Sequence of chain 1.A:
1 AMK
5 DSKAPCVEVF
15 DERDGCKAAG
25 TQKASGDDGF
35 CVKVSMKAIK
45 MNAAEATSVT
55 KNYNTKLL

Binding-site contacts:
Ligand atom CBA contacts residue CYS50 of chain 1.B at 1.8 Å (hydrophobic).
Ligand atom C2A contacts residue PHE141 of chain 1.B at 3.6 Å (hydrophobic).
Ligand atom NB contacts residue THR137 of chain 1.B at 3.3 Å (h-bond).
Ligand atom CHC contacts residue ASP54 of chain 1.B at 3.6 Å.
Ligand atom NB contacts residue ASP54 of chain 1.B at 2.9 Å (salt-bridge).
Ligand atom CMD contacts residue ASP54 of chain 1.B at 3.5 Å.
Ligand atom CAD contacts residue TYR57 of chain 1.A at 3.4 Å (hydrophobic).
Ligand atom OA contacts residue SER146 of chain 1.B at 3.5 Å.
Ligand atom C3A contacts residue CYS50 of chain 1.B at 3.6 Å (hydrophobic).
Ligand atom C4A contacts residue LEU61 of chain 1.A at 3.6 Å (hydrophobic).
Ligand atom O1C contacts residue ARG129 of chain 1.B at 2.9 Å (salt-bridge).
Ligand atom OD contacts residue CYS61 of chain 1.B at 3.4 Å (h-bond).
Ligand atom C1A contacts residue GLN148 of chain 1.B at 3.6 Å.
Ligand atom CHA contacts residue ASP54 of chain 1.B at 3.7 Å.
Ligand atom OD contacts residue LYS60 of chain 1.A at 3.2 Å.
Ligand atom OA contacts residue GLN148 of chain 1.B at 3.1 Å (h-bond).
Ligand atom CMC contacts residue GLU62 of chain 1.B at 3.4 Å.
Ligand atom CBA contacts residue PHE141 of chain 1.B at 3.6 Å (hydrophobic).
Ligand atom C4C contacts residue ASP54 of chain 1.B at 3.7 Å.
Ligand atom CBA contacts residue ILE51 of chain 1.B at 3.5 Å (hydrophobic).
Ligand atom CBB contacts residue ASN145 of chain 1.B at 3.6 Å.
Ligand atom CAA contacts residue CYS50 of chain 1.B at 2.5 Å (hydrophobic).
Ligand atom CBD contacts residue CYS61 of chain 1.B at 2.9 Å (hydrophobic).
Ligand atom C4B contacts residue THR137 of chain 1.B at 3.4 Å.
Ligand atom NC contacts residue ASP54 of chain 1.B at 2.9 Å (salt-bridge).
Ligand atom C3D contacts residue CYS61 of chain 1.B at 2.8 Å (hydrophobic).
Ligand atom C4D contacts residue LYS60 of chain 1.A at 3.6 Å.
Ligand atom CBD contacts residue ASN58 of chain 1.A at 3.5 Å.
Ligand atom OA contacts residue LYS149 of chain 1.B at 2.9 Å (salt-bridge).
Ligand atom CMB contacts residue SER146 of chain 1.B at 3.6 Å.
Ligand atom CMA contacts residue LYS149 of chain 1.B at 3.5 Å.
Ligand atom CAD contacts residue CYS61 of chain 1.B at 1.8 Å (hydrophobic).
Ligand atom C3A contacts residue LEU61 of chain 1.A at 3.6 Å (hydrophobic).
Ligand atom CMC contacts residue ARG129 of chain 1.B at 3.5 Å.
Ligand atom CMD contacts residue GLY58 of chain 1.B at 3.6 Å.
Ligand atom CHA contacts residue LEU61 of chain 1.A at 3.6 Å (hydrophobic).
Ligand atom NA contacts residue GLN148 of chain 1.B at 3.5 Å (h-bond).
Ligand atom C4D contacts residue CYS61 of chain 1.B at 3.4 Å (hydrophobic).
Ligand atom C1B contacts residue THR137 of chain 1.B at 3.5 Å.
Ligand atom CAB contacts residue ALA136 of chain 1.B at 3.5 Å (hydrophobic).

Sequence of chain 1.C:
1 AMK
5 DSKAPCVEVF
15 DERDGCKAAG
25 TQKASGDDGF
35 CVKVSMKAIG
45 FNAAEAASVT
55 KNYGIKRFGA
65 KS

Sequence of chain 1.B:
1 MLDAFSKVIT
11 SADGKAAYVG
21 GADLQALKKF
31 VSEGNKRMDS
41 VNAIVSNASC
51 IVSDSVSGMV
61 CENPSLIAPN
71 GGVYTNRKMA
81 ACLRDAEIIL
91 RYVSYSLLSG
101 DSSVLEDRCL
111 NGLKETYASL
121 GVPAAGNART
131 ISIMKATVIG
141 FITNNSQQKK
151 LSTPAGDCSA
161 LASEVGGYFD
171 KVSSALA

A protein and the small-molecule ligand that binds it are described below.
Small molecule (SMILES): C=CC1=C(C)[C@@H](CC2=N/C(=C\c3[nH]c(/C=C4\NC(=O)C(C)=C4C=C)c(C)c3CCC(=O)O)C(CCC(=O)O)=C2C)NC1=O